Sequence of chain 1.A:
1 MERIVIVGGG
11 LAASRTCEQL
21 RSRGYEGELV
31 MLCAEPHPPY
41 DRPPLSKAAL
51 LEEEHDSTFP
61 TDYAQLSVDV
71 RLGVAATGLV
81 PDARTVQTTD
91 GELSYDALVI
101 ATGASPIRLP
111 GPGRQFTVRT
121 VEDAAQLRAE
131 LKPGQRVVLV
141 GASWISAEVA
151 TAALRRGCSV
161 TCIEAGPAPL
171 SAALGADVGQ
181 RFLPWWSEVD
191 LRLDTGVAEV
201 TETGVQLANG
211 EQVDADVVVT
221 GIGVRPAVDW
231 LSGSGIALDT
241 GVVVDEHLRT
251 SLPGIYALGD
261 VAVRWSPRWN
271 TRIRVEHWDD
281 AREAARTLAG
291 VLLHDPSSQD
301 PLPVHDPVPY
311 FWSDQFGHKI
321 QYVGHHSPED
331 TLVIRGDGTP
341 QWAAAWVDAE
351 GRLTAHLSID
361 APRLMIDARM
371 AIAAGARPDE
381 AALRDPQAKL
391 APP

Binding-site contacts:
Ligand atom C4 contacts residue LEU93 of chain 1.A at 3.8 Å (hydrophobic).
Ligand atom C3 contacts residue THR88 of chain 1.A at 4.5 Å.
Ligand atom O5 contacts residue ARG71 of chain 1.A at 4.0 Å.
Ligand atom C3 contacts residue ASP90 of chain 1.A at 3.7 Å.
Ligand atom C1 contacts residue GLU92 of chain 1.A at 3.1 Å.
Ligand atom O6 contacts residue ARG71 of chain 1.A at 3.2 Å (salt-bridge).
Ligand atom C4 contacts residue ARG71 of chain 1.A at 4.1 Å.
Ligand atom C4 contacts residue THR88 of chain 1.A at 3.6 Å.
Ligand atom C3 contacts residue ARG71 of chain 1.A at 3.8 Å.
Ligand atom C4 contacts residue GLU92 of chain 1.A at 4.3 Å.
Ligand atom O6 contacts residue ASP90 of chain 1.A at 3.7 Å.
Ligand atom C4 contacts residue ASP90 of chain 1.A at 4.3 Å.
Ligand atom C2 contacts residue ARG71 of chain 1.A at 3.5 Å.
Ligand atom C1 contacts residue ASP90 of chain 1.A at 3.8 Å.
Ligand atom O5 contacts residue ASP90 of chain 1.A at 4.0 Å.
Ligand atom C4 contacts residue VAL74 of chain 1.A at 4.5 Å (hydrophobic).
Ligand atom C4 contacts residue GLY91 of chain 1.A at 3.8 Å.
Ligand atom C2 contacts residue ASP90 of chain 1.A at 4.1 Å.
Ligand atom C1 contacts residue GLY91 of chain 1.A at 4.0 Å.
Ligand atom C2 contacts residue GLU92 of chain 1.A at 4.3 Å.

This small molecule binds to this protein.
Small molecule (SMILES): C[C@@H](O)[C@@H](C)O